A protein and the small-molecule ligand that binds it are described below.
Small molecule (SMILES): O=C(NCCC(F)(F)F)[C@@H]1CN(c2ccc(Cl)c(Cl)c2)CCN1C(=O)c1cc(=O)[nH]c2ccccc12

Sequence of chain 1.A:
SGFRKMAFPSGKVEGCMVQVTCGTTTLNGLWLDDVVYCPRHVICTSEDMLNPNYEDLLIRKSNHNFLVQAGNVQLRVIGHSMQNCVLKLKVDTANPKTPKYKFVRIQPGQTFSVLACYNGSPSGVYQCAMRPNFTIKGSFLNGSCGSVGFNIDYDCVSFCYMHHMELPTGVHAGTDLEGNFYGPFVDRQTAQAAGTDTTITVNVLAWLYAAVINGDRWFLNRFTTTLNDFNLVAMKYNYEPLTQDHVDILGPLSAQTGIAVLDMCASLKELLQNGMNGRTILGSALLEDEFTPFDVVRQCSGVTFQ

Binding-site contacts:
Ligand atom N2 contacts residue CYS145 of chain 2.B at 3.9 Å.
Ligand atom CL2 contacts residue ASP187 of chain 2.B at 3.6 Å.
Ligand atom O2 contacts residue PHE140 of chain 2.B at 3.2 Å.
Ligand atom CL1 contacts residue HIS41 of chain 2.B at 3.8 Å.
Ligand atom C13 contacts residue ASN142 of chain 2.B at 3.6 Å.
Ligand atom F2 contacts residue THR25 of chain 2.B at 3.6 Å.
Ligand atom C18 contacts residue ASN142 of chain 2.B at 3.7 Å.
Ligand atom F1 contacts residue MET49 of chain 2.B at 3.8 Å.
Ligand atom C16 contacts residue LEU141 of chain 2.B at 3.7 Å (hydrophobic).
Ligand atom O1 contacts residue ASN142 of chain 2.B at 3.3 Å (h-bond).
Ligand atom F3 contacts residue MET49 of chain 2.B at 3.2 Å.
Ligand atom C12 contacts residue LEU141 of chain 2.B at 3.7 Å (hydrophobic).
Ligand atom C20 contacts residue GLU166 of chain 2.B at 3.6 Å.
Ligand atom C14 contacts residue GLU166 of chain 2.B at 3.6 Å.
Ligand atom C16 contacts residue SER144 of chain 2.B at 3.5 Å.
Ligand atom C14 contacts residue LEU141 of chain 2.B at 3.8 Å (hydrophobic).
Ligand atom O2 contacts residue SER144 of chain 2.B at 3.7 Å.
Ligand atom N4 contacts residue ASN142 of chain 2.B at 2.9 Å (h-bond).
Ligand atom C11 contacts residue ASN142 of chain 2.B at 3.8 Å.
Ligand atom C17 contacts residue ASN142 of chain 2.B at 3.4 Å.
Ligand atom CL2 contacts residue ARG188 of chain 2.B at 3.6 Å.
Ligand atom N3 contacts residue GLU166 of chain 2.B at 2.9 Å (salt-bridge).
Ligand atom C11 contacts residue CYS145 of chain 2.B at 3.7 Å (hydrophobic).
Ligand atom N3 contacts residue PHE140 of chain 2.B at 3.5 Å (h-bond).
Ligand atom C13 contacts residue LEU141 of chain 2.B at 3.8 Å (hydrophobic).
Ligand atom C15 contacts residue GLU166 of chain 2.B at 3.7 Å.
Ligand atom C16 contacts residue HIS163 of chain 2.B at 3.9 Å.
Ligand atom C3 contacts residue HIS41 of chain 2.B at 3.8 Å.
Ligand atom O2 contacts residue GLU166 of chain 2.B at 3.6 Å.
Ligand atom O2 contacts residue HIS172 of chain 2.B at 3.2 Å.
Ligand atom C4 contacts residue HIS41 of chain 2.B at 3.7 Å.
Ligand atom C21 contacts residue ASN142 of chain 2.B at 3.5 Å.
Ligand atom C15 contacts residue SER144 of chain 2.B at 3.7 Å.
Ligand atom C3 contacts residue MET49 of chain 2.B at 3.8 Å (hydrophobic).
Ligand atom O2 contacts residue HIS163 of chain 2.B at 2.6 Å (h-bond).
Ligand atom CL1 contacts residue ASP187 of chain 2.B at 3.3 Å.
Ligand atom O1 contacts residue GLY143 of chain 2.B at 3.0 Å (h-bond).
Ligand atom C15 contacts residue HIS163 of chain 2.B at 3.6 Å.
Ligand atom O1 contacts residue CYS145 of chain 2.B at 3.5 Å (h-bond).
Ligand atom CL1 contacts residue TYR54 of chain 2.B at 3.5 Å.

Sequence of chain 2.B:
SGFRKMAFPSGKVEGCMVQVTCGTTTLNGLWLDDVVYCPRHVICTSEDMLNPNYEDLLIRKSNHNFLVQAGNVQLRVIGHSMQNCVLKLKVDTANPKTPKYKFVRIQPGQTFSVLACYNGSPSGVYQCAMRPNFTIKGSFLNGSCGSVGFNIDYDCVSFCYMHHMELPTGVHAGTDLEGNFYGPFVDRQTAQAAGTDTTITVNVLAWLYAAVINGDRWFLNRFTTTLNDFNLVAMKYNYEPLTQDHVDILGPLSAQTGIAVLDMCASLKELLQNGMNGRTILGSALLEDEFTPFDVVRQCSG